This protein binds this small molecule.
Small molecule (SMILES): CC(=O)N[C@H]1[C@@H](O[C@H]2[C@H](O)[C@@H](NC(C)=O)CO[C@@H]2CO)O[C@H](CO)[C@@H](O)[C@@H]1O

Sequence of chain 1.D:
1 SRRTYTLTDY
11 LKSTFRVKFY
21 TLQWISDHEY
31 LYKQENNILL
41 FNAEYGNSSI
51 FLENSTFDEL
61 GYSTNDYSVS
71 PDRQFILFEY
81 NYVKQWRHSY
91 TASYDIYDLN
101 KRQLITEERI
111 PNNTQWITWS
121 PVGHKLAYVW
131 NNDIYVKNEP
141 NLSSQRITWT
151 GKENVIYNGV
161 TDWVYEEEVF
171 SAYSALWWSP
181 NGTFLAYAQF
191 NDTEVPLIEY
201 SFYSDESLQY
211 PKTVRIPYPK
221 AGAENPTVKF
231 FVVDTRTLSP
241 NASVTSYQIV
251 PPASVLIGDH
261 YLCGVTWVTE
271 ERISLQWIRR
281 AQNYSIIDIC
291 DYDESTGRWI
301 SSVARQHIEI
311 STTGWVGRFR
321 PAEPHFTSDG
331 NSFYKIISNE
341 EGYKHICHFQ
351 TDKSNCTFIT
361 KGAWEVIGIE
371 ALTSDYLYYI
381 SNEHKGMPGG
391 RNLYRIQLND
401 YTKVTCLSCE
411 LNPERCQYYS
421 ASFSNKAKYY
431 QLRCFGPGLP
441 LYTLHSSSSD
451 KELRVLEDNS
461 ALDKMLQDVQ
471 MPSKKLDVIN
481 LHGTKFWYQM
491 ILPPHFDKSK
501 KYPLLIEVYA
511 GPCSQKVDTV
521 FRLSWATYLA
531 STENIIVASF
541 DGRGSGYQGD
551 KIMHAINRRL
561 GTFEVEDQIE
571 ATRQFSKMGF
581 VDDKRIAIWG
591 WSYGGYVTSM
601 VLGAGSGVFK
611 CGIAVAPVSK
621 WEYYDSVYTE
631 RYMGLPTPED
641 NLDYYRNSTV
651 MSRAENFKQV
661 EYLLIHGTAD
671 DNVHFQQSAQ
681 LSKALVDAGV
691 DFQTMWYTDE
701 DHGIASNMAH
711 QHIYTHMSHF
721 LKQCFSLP

Binding-site contacts:
Ligand atom C4 contacts residue ASN283 of chain 1.D at 4.3 Å.
Ligand atom O7 contacts residue THR312 of chain 1.D at 3.8 Å.
Ligand atom O3 contacts residue GLU639 of chain 1.D at 4.0 Å.
Ligand atom O7 contacts residue ASN283 of chain 1.D at 3.4 Å (h-bond).
Ligand atom C4 contacts residue ASP640 of chain 1.D at 4.3 Å.
Ligand atom C5 contacts residue ASN283 of chain 1.D at 3.7 Å.
Ligand atom C3 contacts residue ASN283 of chain 1.D at 3.8 Å.
Ligand atom C8 contacts residue ASN283 of chain 1.D at 4.1 Å.
Ligand atom O4 contacts residue ARG558 of chain 1.D at 4.1 Å.
Ligand atom O5 contacts residue ASN283 of chain 1.D at 2.4 Å (h-bond).
Ligand atom O5 contacts residue ALA281 of chain 1.D at 4.1 Å.
Ligand atom O7 contacts residue SER311 of chain 1.D at 3.6 Å.
Ligand atom O6 contacts residue ARG558 of chain 1.D at 3.7 Å.
Ligand atom O6 contacts residue ASP640 of chain 1.D at 4.5 Å.
Ligand atom C7 contacts residue ASN283 of chain 1.D at 3.2 Å.
Ligand atom O4 contacts residue ASP640 of chain 1.D at 3.6 Å.
Ligand atom C6 contacts residue ALA281 of chain 1.D at 3.8 Å (hydrophobic).
Ligand atom C6 contacts residue ARG558 of chain 1.D at 3.6 Å.
Ligand atom C2 contacts residue ASN283 of chain 1.D at 2.4 Å.
Ligand atom N2 contacts residue ASN283 of chain 1.D at 2.9 Å (h-bond).
Ligand atom C4 contacts residue GLU639 of chain 1.D at 4.4 Å.
Ligand atom O4 contacts residue GLU639 of chain 1.D at 3.3 Å (salt-bridge).
Ligand atom C5 contacts residue ALA281 of chain 1.D at 4.0 Å (hydrophobic).
Ligand atom C1 contacts residue ASN283 of chain 1.D at 1.4 Å.
Ligand atom C5 contacts residue ASP640 of chain 1.D at 4.1 Å.
Ligand atom C7 contacts residue SER311 of chain 1.D at 4.3 Å.
Ligand atom C5 contacts residue ARG558 of chain 1.D at 4.1 Å.